Sequence of chain 1.E:
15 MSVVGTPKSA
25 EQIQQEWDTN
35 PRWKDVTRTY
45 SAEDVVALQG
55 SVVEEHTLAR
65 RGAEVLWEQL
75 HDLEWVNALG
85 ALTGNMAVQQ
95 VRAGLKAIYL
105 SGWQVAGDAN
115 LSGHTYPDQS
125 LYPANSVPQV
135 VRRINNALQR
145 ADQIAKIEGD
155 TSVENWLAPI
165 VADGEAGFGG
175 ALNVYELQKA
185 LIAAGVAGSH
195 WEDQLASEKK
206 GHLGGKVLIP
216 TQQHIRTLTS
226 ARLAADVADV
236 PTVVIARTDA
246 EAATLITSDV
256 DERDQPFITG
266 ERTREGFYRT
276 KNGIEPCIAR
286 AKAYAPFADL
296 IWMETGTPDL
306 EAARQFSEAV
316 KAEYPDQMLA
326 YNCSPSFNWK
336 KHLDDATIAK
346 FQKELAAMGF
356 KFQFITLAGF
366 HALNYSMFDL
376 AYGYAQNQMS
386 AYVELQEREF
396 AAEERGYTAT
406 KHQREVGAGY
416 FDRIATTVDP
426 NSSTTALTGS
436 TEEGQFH

Binding-site contacts:
Ligand atom O3 contacts residue ASP167 of chain 1.E at 3.1 Å (salt-bridge).
Ligand atom CA contacts residue MG1 of chain 1.BA at 2.9 Å.
Ligand atom O3 contacts residue HIS194 of chain 1.E at 3.6 Å.
Ligand atom O contacts residue MG1 of chain 1.BA at 4.1 Å.
Ligand atom O3 contacts residue TRP297 of chain 1.E at 4.1 Å.
Ligand atom O contacts residue SER105 of chain 1.E at 2.7 Å (h-bond).
Ligand atom C contacts residue GLY106 of chain 1.E at 3.9 Å.
Ligand atom C contacts residue MG1 of chain 1.BA at 2.8 Å.
Ligand atom O contacts residue TRP107 of chain 1.E at 3.7 Å.
Ligand atom OXT contacts residue GLY106 of chain 1.E at 3.1 Å (h-bond).
Ligand atom OXT contacts residue TRP107 of chain 1.E at 2.8 Å (h-bond).
Ligand atom CB contacts residue THR361 of chain 1.E at 3.4 Å.
Ligand atom OXT contacts residue ASP167 of chain 1.E at 2.7 Å (salt-bridge).
Ligand atom O contacts residue THR361 of chain 1.E at 3.5 Å.
Ligand atom OXT contacts residue SER105 of chain 1.E at 3.4 Å (h-bond).
Ligand atom CB contacts residue ARG242 of chain 1.E at 3.8 Å.
Ligand atom C contacts residue TYR103 of chain 1.E at 3.4 Å (hydrophobic).
Ligand atom CB contacts residue TYR103 of chain 1.E at 3.5 Å (hydrophobic).
Ligand atom C contacts residue ASP167 of chain 1.E at 3.4 Å.
Ligand atom OXT contacts residue EJA205 of chain 1.E at 4.0 Å.
Ligand atom CA contacts residue ASP167 of chain 1.E at 3.6 Å.
Ligand atom C contacts residue EJA205 of chain 1.E at 3.4 Å.
Ligand atom OXT contacts residue TYR103 of chain 1.E at 4.1 Å.
Ligand atom O contacts residue EJA205 of chain 1.E at 3.8 Å.
Ligand atom O3 contacts residue TYR103 of chain 1.E at 3.7 Å.
Ligand atom OXT contacts residue MG1 of chain 1.BA at 2.0 Å.
Ligand atom O contacts residue TYR103 of chain 1.E at 3.5 Å (h-bond).
Ligand atom CA contacts residue EJA205 of chain 1.E at 3.0 Å.
Ligand atom C contacts residue TRP107 of chain 1.E at 3.9 Å (hydrophobic).
Ligand atom O3 contacts residue MG1 of chain 1.BA at 2.2 Å.
Ligand atom CB contacts residue TRP297 of chain 1.E at 3.7 Å (hydrophobic).
Ligand atom OXT contacts residue ASP122 of chain 1.E at 3.9 Å.
Ligand atom CA contacts residue ARG242 of chain 1.E at 3.7 Å.
Ligand atom O contacts residue LEU362 of chain 1.E at 4.0 Å.
Ligand atom CB contacts residue EJA205 of chain 1.E at 3.1 Å.
Ligand atom O3 contacts residue ARG242 of chain 1.E at 3.0 Å (salt-bridge).
Ligand atom CB contacts residue ASN327 of chain 1.E at 3.9 Å.
Ligand atom CA contacts residue TYR103 of chain 1.E at 3.3 Å (hydrophobic).
Ligand atom O3 contacts residue EJA205 of chain 1.E at 3.5 Å (h-bond).
Ligand atom C contacts residue SER105 of chain 1.E at 3.4 Å.

A small-molecule ligand and the protein it binds are described below.
Small molecule (SMILES): CC(=O)C(=O)O